The small molecule below binds the protein below.
Small molecule (SMILES): C[C@@](O)(C(F)F)[C@H](NC(=O)c1ccc(C#CC#CC2CC2)cc1)C(=O)NO

Sequence of chain 1.A:
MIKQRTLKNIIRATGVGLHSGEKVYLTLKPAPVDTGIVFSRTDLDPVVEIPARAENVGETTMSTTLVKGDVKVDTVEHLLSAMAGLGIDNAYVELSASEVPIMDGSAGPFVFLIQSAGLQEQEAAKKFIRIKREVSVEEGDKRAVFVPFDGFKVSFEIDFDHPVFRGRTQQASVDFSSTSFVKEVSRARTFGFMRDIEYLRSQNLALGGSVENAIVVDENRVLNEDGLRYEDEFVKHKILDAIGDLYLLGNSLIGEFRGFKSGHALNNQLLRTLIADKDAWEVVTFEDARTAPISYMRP

Binding-site contacts:
Ligand atom O01 contacts residue ASP241 of chain 1.A at 3.3 Å (salt-bridge).
Ligand atom C02 contacts residue ASP241 of chain 1.A at 3.7 Å.
Ligand atom C16 contacts residue GLY209 of chain 1.A at 3.3 Å.
Ligand atom C15 contacts residue ILE197 of chain 1.A at 3.8 Å (hydrophobic).
Ligand atom O04 contacts residue HIS264 of chain 1.A at 2.6 Å (h-bond).
Ligand atom C05 contacts residue THR190 of chain 1.A at 3.7 Å.
Ligand atom C11 contacts residue ALA206 of chain 1.A at 3.8 Å (hydrophobic).
Ligand atom C16 contacts residue ARG201 of chain 1.A at 3.8 Å.
Ligand atom C02 contacts residue THR190 of chain 1.A at 3.4 Å.
Ligand atom C15 contacts residue SER210 of chain 1.A at 3.8 Å.
Ligand atom O04 contacts residue MET62 of chain 1.A at 3.6 Å.
Ligand atom O23 contacts residue PHE191 of chain 1.A at 3.8 Å.
Ligand atom C17 contacts residue GLY209 of chain 1.A at 3.4 Å.
Ligand atom N03 contacts residue ZN1 of chain 1.B at 3.4 Å.
Ligand atom F27 contacts residue LYS238 of chain 1.A at 2.9 Å.
Ligand atom C24 contacts residue THR190 of chain 1.A at 3.4 Å.
Ligand atom F26 contacts residue LYS238 of chain 1.A at 3.6 Å.
Ligand atom N03 contacts residue GLU77 of chain 1.A at 3.6 Å.
Ligand atom C14 contacts residue GLY209 of chain 1.A at 3.8 Å.
Ligand atom C14 contacts residue ILE197 of chain 1.A at 3.8 Å (hydrophobic).
Ligand atom C21 contacts residue THR190 of chain 1.A at 3.4 Å.
Ligand atom C25 contacts residue LYS238 of chain 1.A at 3.6 Å.
Ligand atom C21 contacts residue PHE191 of chain 1.A at 3.4 Å (hydrophobic).
Ligand atom C24 contacts residue PHE191 of chain 1.A at 3.2 Å (hydrophobic).
Ligand atom C09 contacts residue PHE191 of chain 1.A at 3.8 Å (hydrophobic).
Ligand atom C16 contacts residue SER210 of chain 1.A at 3.7 Å.
Ligand atom O01 contacts residue HIS237 of chain 1.A at 3.1 Å (h-bond).
Ligand atom C02 contacts residue ZN1 of chain 1.B at 3.2 Å.
Ligand atom N06 contacts residue PHE191 of chain 1.A at 3.3 Å (h-bond).
Ligand atom N03 contacts residue MET62 of chain 1.A at 3.1 Å (h-bond).
Ligand atom O04 contacts residue GLU77 of chain 1.A at 2.2 Å (salt-bridge).
Ligand atom C15 contacts residue GLY209 of chain 1.A at 3.4 Å.
Ligand atom N06 contacts residue THR190 of chain 1.A at 3.1 Å (h-bond).
Ligand atom O01 contacts residue THR190 of chain 1.A at 2.7 Å (h-bond).
Ligand atom C17 contacts residue SER210 of chain 1.A at 3.9 Å.
Ligand atom N03 contacts residue ASP241 of chain 1.A at 3.8 Å.
Ligand atom O04 contacts residue ZN1 of chain 1.B at 2.6 Å.
Ligand atom O04 contacts residue ASP241 of chain 1.A at 3.4 Å (salt-bridge).
Ligand atom N03 contacts residue HIS264 of chain 1.A at 3.0 Å (h-bond).
Ligand atom O01 contacts residue ZN1 of chain 1.B at 2.4 Å.